A small-molecule ligand and the protein it binds are described below.
Small molecule (SMILES): CC(=O)N[C@H]1[C@H](O[C@H]2[C@H](O)[C@@H](NC(C)=O)CO[C@@H]2CO)O[C@H](CO)[C@@H](O)[C@@H]1O

Sequence of chain 5.J:
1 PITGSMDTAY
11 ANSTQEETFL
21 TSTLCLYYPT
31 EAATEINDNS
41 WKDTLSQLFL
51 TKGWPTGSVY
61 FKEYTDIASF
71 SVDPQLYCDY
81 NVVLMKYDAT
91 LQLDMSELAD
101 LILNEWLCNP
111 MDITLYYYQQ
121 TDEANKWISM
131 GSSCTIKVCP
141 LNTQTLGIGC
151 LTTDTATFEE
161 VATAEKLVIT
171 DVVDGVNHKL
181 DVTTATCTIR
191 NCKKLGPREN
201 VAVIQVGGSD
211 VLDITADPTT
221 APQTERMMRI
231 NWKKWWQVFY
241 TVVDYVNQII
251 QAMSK

Binding-site contacts:
Ligand atom N2 contacts residue ASN12 of chain 5.J at 3.8 Å.
Ligand atom C7 contacts residue ASN12 of chain 5.J at 3.9 Å.
Ligand atom O5 contacts residue ASN12 of chain 5.J at 2.7 Å (h-bond).
Ligand atom C1 contacts residue ASN12 of chain 5.J at 2.1 Å.
Ligand atom C5 contacts residue ASN12 of chain 5.J at 4.1 Å.
Ligand atom C2 contacts residue ASN12 of chain 5.J at 3.2 Å.
Ligand atom O7 contacts residue ASN12 of chain 5.J at 3.7 Å.